Sequence of chain 1.C:
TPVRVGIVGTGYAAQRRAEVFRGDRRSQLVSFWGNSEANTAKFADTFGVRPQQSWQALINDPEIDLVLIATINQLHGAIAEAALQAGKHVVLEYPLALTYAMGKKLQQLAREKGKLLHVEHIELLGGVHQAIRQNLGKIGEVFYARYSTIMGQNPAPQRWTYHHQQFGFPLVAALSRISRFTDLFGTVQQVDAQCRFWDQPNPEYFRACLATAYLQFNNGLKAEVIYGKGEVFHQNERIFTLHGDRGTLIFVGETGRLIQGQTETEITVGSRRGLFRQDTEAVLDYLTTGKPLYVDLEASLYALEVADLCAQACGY

This small molecule binds to this protein.
Small molecule (SMILES): C=CC1=C(C)/C(=C/c2[nH]c(/C=C3\N=C(/C=C4\NC(=O)C(C)=C4C=C)C(C)=C3CCC(=O)O)c(CCC(=O)O)c2C)NC1=O

Binding-site contacts:
Ligand atom CGA contacts residue ARG188 of chain 1.C at 3.5 Å.
Ligand atom CBC contacts residue BLA1 of chain 1.M at 3.2 Å.
Ligand atom CAA contacts residue TYR105 of chain 1.C at 3.6 Å (hydrophobic).
Ligand atom CMC contacts residue TYR23 of chain 1.C at 3.5 Å (hydrophobic).
Ligand atom O2D contacts residue SER187 of chain 1.C at 3.4 Å (h-bond).
Ligand atom CBD contacts residue BLA1 of chain 1.M at 3.3 Å.
Ligand atom OB contacts residue BLA1 of chain 1.M at 2.7 Å (h-bond).
Ligand atom C1C contacts residue TYR23 of chain 1.C at 3.7 Å (hydrophobic).
Ligand atom O1D contacts residue GLU134 of chain 1.C at 3.0 Å.
Ligand atom O2D contacts residue ARG188 of chain 1.C at 3.5 Å (salt-bridge).
Ligand atom C1D contacts residue NAP1 of chain 1.K at 3.6 Å.
Ligand atom O2A contacts residue ARG188 of chain 1.C at 2.6 Å (salt-bridge).
Ligand atom O1D contacts residue ARG191 of chain 1.C at 3.0 Å (salt-bridge).
Ligand atom O2A contacts residue ALA185 of chain 1.C at 3.6 Å.
Ligand atom NA contacts residue BLA1 of chain 1.M at 3.6 Å.
Ligand atom C4A contacts residue NAP1 of chain 1.K at 3.6 Å.
Ligand atom ND contacts residue NAP1 of chain 1.K at 2.9 Å (h-bond).
Ligand atom CHB contacts residue BLA1 of chain 1.M at 3.6 Å.
Ligand atom NA contacts residue NAP1 of chain 1.K at 3.3 Å (h-bond).
Ligand atom CGA contacts residue TYR105 of chain 1.C at 3.7 Å (hydrophobic).
Ligand atom CHA contacts residue NAP1 of chain 1.K at 3.5 Å.
Ligand atom O2A contacts residue SER187 of chain 1.C at 3.6 Å (h-bond).
Ligand atom OC contacts residue TYR23 of chain 1.C at 3.5 Å.
Ligand atom C1B contacts residue BLA1 of chain 1.M at 3.7 Å.
Ligand atom C3C contacts residue BLA1 of chain 1.M at 3.6 Å.
Ligand atom CAC contacts residue BLA1 of chain 1.M at 3.3 Å.
Ligand atom C3B contacts residue BLA1 of chain 1.M at 3.7 Å.
Ligand atom NC contacts residue NAP1 of chain 1.K at 3.2 Å (h-bond).
Ligand atom C4D contacts residue NAP1 of chain 1.K at 3.2 Å.
Ligand atom C4B contacts residue BLA1 of chain 1.M at 3.0 Å.
Ligand atom O1A contacts residue BLA1 of chain 1.M at 3.7 Å.
Ligand atom C2C contacts residue TYR23 of chain 1.C at 3.6 Å (hydrophobic).
Ligand atom CGD contacts residue ARG191 of chain 1.C at 3.4 Å.
Ligand atom O2D contacts residue ARG191 of chain 1.C at 3.1 Å (salt-bridge).
Ligand atom C2A contacts residue NAP1 of chain 1.K at 3.7 Å.
Ligand atom C1A contacts residue NAP1 of chain 1.K at 3.3 Å.
Ligand atom O2A contacts residue TYR105 of chain 1.C at 3.0 Å (h-bond).
Ligand atom NB contacts residue BLA1 of chain 1.M at 3.1 Å.
Ligand atom O2D contacts residue BLA1 of chain 1.M at 3.5 Å (h-bond).
Ligand atom O1A contacts residue ARG188 of chain 1.C at 3.1 Å (salt-bridge).